Sequence of chain 7.B:
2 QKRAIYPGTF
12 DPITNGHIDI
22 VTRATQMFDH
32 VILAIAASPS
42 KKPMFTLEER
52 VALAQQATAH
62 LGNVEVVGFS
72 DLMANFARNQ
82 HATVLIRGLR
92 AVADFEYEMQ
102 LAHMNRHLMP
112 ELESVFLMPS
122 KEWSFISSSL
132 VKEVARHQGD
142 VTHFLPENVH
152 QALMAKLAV

Binding-site contacts:
Ligand atom C12 contacts residue MET74 of chain 7.B at 4.4 Å (hydrophobic).
Ligand atom C10 contacts residue LEU131 of chain 2.B at 4.0 Å (hydrophobic).
Ligand atom C1 contacts residue ALA37 of chain 7.B at 4.5 Å (hydrophobic).
Ligand atom C9 contacts residue LEU131 of chain 2.B at 4.2 Å (hydrophobic).
Ligand atom C contacts residue GLU134 of chain 2.B at 3.8 Å.
Ligand atom C3 contacts residue ALA37 of chain 7.B at 3.7 Å (hydrophobic).
Ligand atom N contacts residue GLU134 of chain 2.B at 4.3 Å.
Ligand atom C2 contacts residue PHE70 of chain 7.B at 4.0 Å (hydrophobic).
Ligand atom C7 contacts residue LEU73 of chain 7.B at 3.9 Å (hydrophobic).
Ligand atom C10 contacts residue LEU102 of chain 7.B at 4.0 Å (hydrophobic).
Ligand atom C7 contacts residue MET74 of chain 7.B at 3.3 Å (hydrophobic).
Ligand atom C11 contacts residue GLU134 of chain 2.B at 3.5 Å.
Ligand atom C5 contacts residue THR10 of chain 7.B at 3.7 Å.
Ligand atom C9 contacts residue LEU102 of chain 7.B at 3.6 Å (hydrophobic).
Ligand atom C3 contacts residue GLY9 of chain 7.B at 4.0 Å.
Ligand atom C2 contacts residue ALA37 of chain 7.B at 3.9 Å (hydrophobic).
Ligand atom C2 contacts residue MET74 of chain 7.B at 3.9 Å (hydrophobic).
Ligand atom C9 contacts residue VAL135 of chain 2.B at 3.9 Å (hydrophobic).
Ligand atom C3 contacts residue MET74 of chain 7.B at 3.9 Å (hydrophobic).
Ligand atom N2 contacts residue LEU102 of chain 7.B at 4.0 Å.
Ligand atom C9 contacts residue LEU73 of chain 7.B at 4.3 Å (hydrophobic).
Ligand atom N2 contacts residue MET74 of chain 7.B at 4.3 Å.
Ligand atom C4 contacts residue GLY9 of chain 7.B at 3.6 Å.
Ligand atom N2 contacts residue LEU73 of chain 7.B at 3.5 Å.
Ligand atom C4 contacts residue ALA37 of chain 7.B at 4.1 Å (hydrophobic).
Ligand atom C10 contacts residue TYR98 of chain 7.B at 3.8 Å (hydrophobic).
Ligand atom C12 contacts residue GLU134 of chain 2.B at 4.1 Å.
Ligand atom C3 contacts residue PHE70 of chain 7.B at 4.0 Å (hydrophobic).
Ligand atom N2 contacts residue ASN106 of chain 7.B at 4.4 Å.
Ligand atom C1 contacts residue MET74 of chain 7.B at 4.5 Å (hydrophobic).
Ligand atom N2 contacts residue VAL135 of chain 2.B at 4.4 Å.
Ligand atom N1 contacts residue LEU73 of chain 7.B at 3.4 Å.
Ligand atom C7 contacts residue ASP72 of chain 7.B at 4.3 Å.
Ligand atom N1 contacts residue MET74 of chain 7.B at 2.8 Å (h-bond).
Ligand atom C11 contacts residue TYR98 of chain 7.B at 4.1 Å (hydrophobic).
Ligand atom C4 contacts residue THR10 of chain 7.B at 3.9 Å.
Ligand atom C8 contacts residue MET74 of chain 7.B at 4.1 Å (hydrophobic).
Ligand atom C10 contacts residue GLU134 of chain 2.B at 3.8 Å.
Ligand atom N contacts residue MET74 of chain 7.B at 4.4 Å.
Ligand atom C8 contacts residue LEU73 of chain 7.B at 3.6 Å (hydrophobic).

This small molecule binds to this protein.
Small molecule (SMILES): c1ccc(Cn2cnc3ncccc32)cc1

Sequence of chain 2.B:
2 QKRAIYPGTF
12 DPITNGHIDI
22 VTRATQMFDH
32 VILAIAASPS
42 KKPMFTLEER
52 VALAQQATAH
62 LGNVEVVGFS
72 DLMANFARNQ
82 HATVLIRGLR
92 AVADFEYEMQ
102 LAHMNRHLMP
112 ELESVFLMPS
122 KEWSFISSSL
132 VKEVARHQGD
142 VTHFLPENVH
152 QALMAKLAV